Binding-site contacts:
Ligand atom C6 contacts residue GLY285 of chain 3.A at 3.7 Å.
Ligand atom O3P contacts residue GLY198 of chain 3.A at 3.6 Å.
Ligand atom O1P contacts residue TYR281 of chain 3.A at 2.6 Å (h-bond).
Ligand atom O1P contacts residue SER199 of chain 3.A at 2.7 Å (h-bond).
Ligand atom O2' contacts residue ASP234 of chain 3.A at 2.7 Å (salt-bridge).
Ligand atom N1 contacts residue GLU318 of chain 3.A at 2.7 Å (salt-bridge).
Ligand atom O3P contacts residue SER199 of chain 3.A at 3.0 Å (h-bond).
Ligand atom O3' contacts residue ASP234 of chain 3.A at 2.5 Å (salt-bridge).
Ligand atom O3' contacts residue SER68 of chain 3.A at 2.9 Å (h-bond).
Ligand atom O6 contacts residue GLY319 of chain 3.A at 3.4 Å.
Ligand atom C3' contacts residue SER68 of chain 3.A at 3.7 Å.
Ligand atom C5 contacts residue FWV1 of chain 3.C at 3.7 Å.
Ligand atom C2 contacts residue GLU318 of chain 3.A at 3.5 Å.
Ligand atom O2P contacts residue GLY257 of chain 3.A at 2.9 Å (h-bond).
Ligand atom C4' contacts residue ASP234 of chain 3.A at 3.5 Å.
Ligand atom C4 contacts residue FWV1 of chain 3.C at 3.7 Å.
Ligand atom O3' contacts residue MET255 of chain 3.A at 3.7 Å.
Ligand atom O5' contacts residue GLY198 of chain 3.A at 3.6 Å.
Ligand atom C5' contacts residue TYR281 of chain 3.A at 3.6 Å (hydrophobic).
Ligand atom O6 contacts residue FWV1 of chain 3.C at 3.3 Å (h-bond).
Ligand atom N7 contacts residue GLY283 of chain 3.A at 3.7 Å.
Ligand atom C5 contacts residue MET284 of chain 3.A at 3.7 Å (hydrophobic).
Ligand atom O1P contacts residue SER258 of chain 3.A at 3.1 Å (h-bond).
Ligand atom C8 contacts residue MET70 of chain 3.A at 3.6 Å (hydrophobic).
Ligand atom C2 contacts residue CYS201 of chain 3.A at 3.4 Å (hydrophobic).
Ligand atom C4 contacts residue ILE200 of chain 3.A at 3.7 Å (hydrophobic).
Ligand atom C5 contacts residue ILE200 of chain 3.A at 3.5 Å (hydrophobic).
Ligand atom O2P contacts residue SER258 of chain 3.A at 3.4 Å (h-bond).
Ligand atom C6 contacts residue FWV1 of chain 3.C at 3.0 Å.
Ligand atom O6 contacts residue MET284 of chain 3.A at 3.2 Å (h-bond).
Ligand atom O6 contacts residue GLY283 of chain 3.A at 3.2 Å.
Ligand atom N7 contacts residue MET284 of chain 3.A at 3.0 Å (h-bond).
Ligand atom O6 contacts residue GLY285 of chain 3.A at 2.8 Å (h-bond).
Ligand atom C2 contacts residue FWV1 of chain 3.C at 3.2 Å.
Ligand atom O2' contacts residue FWV1 of chain 3.C at 3.5 Å.
Ligand atom O5' contacts residue GLY235 of chain 3.A at 3.6 Å.
Ligand atom N1 contacts residue FWV1 of chain 3.C at 2.8 Å (h-bond).
Ligand atom C3' contacts residue ASP234 of chain 3.A at 3.4 Å.
Ligand atom O3P contacts residue GLY236 of chain 3.A at 2.9 Å (h-bond).
Ligand atom N3 contacts residue FWV1 of chain 3.C at 3.3 Å.

Sequence of chain 3.A:
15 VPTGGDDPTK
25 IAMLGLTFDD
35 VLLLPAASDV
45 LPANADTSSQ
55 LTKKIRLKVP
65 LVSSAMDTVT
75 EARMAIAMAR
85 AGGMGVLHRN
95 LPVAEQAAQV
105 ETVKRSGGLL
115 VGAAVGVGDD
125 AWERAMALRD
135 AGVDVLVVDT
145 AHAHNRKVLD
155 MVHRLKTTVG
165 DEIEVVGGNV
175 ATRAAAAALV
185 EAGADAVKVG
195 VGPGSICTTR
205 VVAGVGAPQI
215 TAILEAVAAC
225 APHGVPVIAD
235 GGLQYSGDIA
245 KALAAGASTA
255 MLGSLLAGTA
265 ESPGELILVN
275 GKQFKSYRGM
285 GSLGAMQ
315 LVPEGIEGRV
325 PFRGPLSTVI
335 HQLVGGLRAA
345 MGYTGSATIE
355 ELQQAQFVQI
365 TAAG

The protein below binds the small molecule below.
Small molecule (SMILES): O=c1[nH]cnc2c1ncn2[C@@H]1O[C@H](COP(=O)(O)O)[C@@H](O)[C@H]1O